A protein and the small-molecule ligand that binds it are described below.
Small molecule (SMILES): CC(=O)N[C@@H]1[C@@H](O)[C@H](O[C@@H]2O[C@H](CO)[C@H](O)[C@H](O[C@]3(C(=O)O)C[C@H](O)[C@@H](NC(C)=O)[C@H]([C@H](O)[C@H](O)CO)O3)[C@H]2O)[C@@H](CO)O[C@H]1O

Binding-site contacts:
Ligand atom C10 contacts residue LYS131 of chain 1.C at 3.6 Å.
Ligand atom O9 contacts residue GLU187 of chain 1.C at 3.2 Å (salt-bridge).
Ligand atom C4 contacts residue LYS131 of chain 1.C at 3.9 Å.
Ligand atom O10 contacts residue LEU191 of chain 1.C at 3.1 Å.
Ligand atom C1 contacts residue GLN223 of chain 1.C at 3.1 Å.
Ligand atom O8 contacts residue TRP149 of chain 1.C at 3.9 Å.
Ligand atom O1A contacts residue SER132 of chain 1.C at 2.6 Å (h-bond).
Ligand atom C6 contacts residue GLU187 of chain 1.C at 4.1 Å.
Ligand atom O7 contacts residue TRP149 of chain 1.C at 4.0 Å.
Ligand atom C1 contacts residue SER132 of chain 1.C at 3.5 Å.
Ligand atom C9 contacts residue TYR94 of chain 1.C at 2.8 Å (hydrophobic).
Ligand atom N5 contacts residue LYS131 of chain 1.C at 2.8 Å (salt-bridge).
Ligand atom O8 contacts residue GLN223 of chain 1.C at 2.9 Å (h-bond).
Ligand atom O1B contacts residue GLN223 of chain 1.C at 3.8 Å.
Ligand atom O1B contacts residue SER132 of chain 1.C at 3.5 Å.
Ligand atom C5 contacts residue LYS131 of chain 1.C at 3.7 Å.
Ligand atom C1 contacts residue GLY133 of chain 1.C at 3.5 Å.
Ligand atom C8 contacts residue GLN223 of chain 1.C at 3.7 Å.
Ligand atom O9 contacts residue TYR94 of chain 1.C at 2.9 Å (h-bond).
Ligand atom O1B contacts residue ASN141 of chain 1.C at 3.4 Å (h-bond).
Ligand atom O4 contacts residue GLN223 of chain 1.C at 3.3 Å (h-bond).
Ligand atom O9 contacts residue GLY225 of chain 1.C at 4.0 Å.
Ligand atom C11 contacts residue GLY130 of chain 1.C at 3.6 Å.
Ligand atom C11 contacts residue LYS131 of chain 1.C at 3.6 Å.
Ligand atom C9 contacts residue TRP149 of chain 1.C at 3.5 Å (hydrophobic).
Ligand atom C9 contacts residue HIS180 of chain 1.C at 3.1 Å.
Ligand atom O1A contacts residue GLY133 of chain 1.C at 3.4 Å (h-bond).
Ligand atom C2 contacts residue GLN223 of chain 1.C at 3.6 Å.
Ligand atom C8 contacts residue TYR94 of chain 1.C at 3.4 Å (hydrophobic).
Ligand atom C8 contacts residue TRP149 of chain 1.C at 3.8 Å (hydrophobic).
Ligand atom C6 contacts residue LYS131 of chain 1.C at 4.0 Å.
Ligand atom O3 contacts residue GLN223 of chain 1.C at 3.3 Å (h-bond).
Ligand atom O9 contacts residue HIS180 of chain 1.C at 3.3 Å (h-bond).
Ligand atom C9 contacts residue LEU191 of chain 1.C at 4.1 Å (hydrophobic).
Ligand atom O7 contacts residue LEU191 of chain 1.C at 3.5 Å.
Ligand atom C7 contacts residue TRP149 of chain 1.C at 3.3 Å (hydrophobic).
Ligand atom O1B contacts residue GLY133 of chain 1.C at 2.8 Å (h-bond).
Ligand atom O8 contacts residue TYR94 of chain 1.C at 2.8 Å (h-bond).
Ligand atom O6 contacts residue GLN223 of chain 1.C at 3.8 Å.
Ligand atom O1A contacts residue GLN223 of chain 1.C at 2.7 Å (h-bond).

Sequence of chain 1.C:
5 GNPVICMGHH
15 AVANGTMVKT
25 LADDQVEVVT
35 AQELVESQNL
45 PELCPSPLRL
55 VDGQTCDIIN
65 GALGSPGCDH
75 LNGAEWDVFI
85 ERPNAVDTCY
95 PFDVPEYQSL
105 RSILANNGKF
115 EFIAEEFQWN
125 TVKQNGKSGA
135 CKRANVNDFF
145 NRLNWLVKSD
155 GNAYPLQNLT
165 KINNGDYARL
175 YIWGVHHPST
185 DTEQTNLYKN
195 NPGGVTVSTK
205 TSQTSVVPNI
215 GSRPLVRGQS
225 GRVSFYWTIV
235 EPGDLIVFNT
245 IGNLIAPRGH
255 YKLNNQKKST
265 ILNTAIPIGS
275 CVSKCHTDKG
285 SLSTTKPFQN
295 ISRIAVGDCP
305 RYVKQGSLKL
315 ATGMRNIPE